Sequence of chain 1.H:
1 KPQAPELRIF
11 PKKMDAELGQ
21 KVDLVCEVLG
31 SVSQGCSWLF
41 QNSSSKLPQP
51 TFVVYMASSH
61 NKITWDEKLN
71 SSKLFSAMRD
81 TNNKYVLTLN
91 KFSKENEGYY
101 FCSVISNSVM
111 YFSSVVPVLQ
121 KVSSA

The protein below binds the small molecule below.
Small molecule (SMILES): CC(=O)N[C@@H]1[C@@H](O)[C@H](O)[C@@H](CO)O[C@H]1O

Binding-site contacts:
Ligand atom C7 contacts residue ASN42 of chain 1.H at 4.0 Å.
Ligand atom C3 contacts residue GLU95 of chain 1.H at 3.2 Å.
Ligand atom O5 contacts residue ASN42 of chain 1.H at 1.8 Å (h-bond).
Ligand atom N2 contacts residue ASN42 of chain 1.H at 3.8 Å.
Ligand atom C7 contacts residue SER44 of chain 1.H at 2.9 Å.
Ligand atom C3 contacts residue ASN42 of chain 1.H at 3.9 Å.
Ligand atom N2 contacts residue GLU95 of chain 1.H at 4.5 Å.
Ligand atom C5 contacts residue GLU95 of chain 1.H at 4.2 Å.
Ligand atom O4 contacts residue GLU95 of chain 1.H at 3.4 Å.
Ligand atom O6 contacts residue GLU95 of chain 1.H at 3.8 Å.
Ligand atom O6 contacts residue PHE40 of chain 1.H at 3.2 Å.
Ligand atom O5 contacts residue GLU95 of chain 1.H at 4.1 Å.
Ligand atom C4 contacts residue ASN42 of chain 1.H at 4.0 Å.
Ligand atom O7 contacts residue SER44 of chain 1.H at 2.6 Å (h-bond).
Ligand atom C1 contacts residue ASN42 of chain 1.H at 1.5 Å.
Ligand atom C6 contacts residue ASN42 of chain 1.H at 3.9 Å.
Ligand atom C1 contacts residue SER44 of chain 1.H at 3.8 Å.
Ligand atom C4 contacts residue GLU95 of chain 1.H at 3.3 Å.
Ligand atom O7 contacts residue LYS94 of chain 1.H at 3.9 Å.
Ligand atom N2 contacts residue SER44 of chain 1.H at 3.5 Å (h-bond).
Ligand atom C6 contacts residue PHE40 of chain 1.H at 4.4 Å (hydrophobic).
Ligand atom C5 contacts residue ASN42 of chain 1.H at 3.2 Å.
Ligand atom O6 contacts residue ASN42 of chain 1.H at 4.1 Å.
Ligand atom O3 contacts residue LYS94 of chain 1.H at 4.2 Å.
Ligand atom C2 contacts residue SER44 of chain 1.H at 4.0 Å.
Ligand atom C8 contacts residue SER44 of chain 1.H at 3.5 Å.
Ligand atom O7 contacts residue ASN42 of chain 1.H at 3.2 Å (h-bond).
Ligand atom O5 contacts residue PHE40 of chain 1.H at 4.3 Å.
Ligand atom C2 contacts residue ASN42 of chain 1.H at 2.8 Å.
Ligand atom O3 contacts residue GLU95 of chain 1.H at 1.9 Å.
Ligand atom C2 contacts residue GLU95 of chain 1.H at 3.9 Å.